Sequence of chain 10.B:
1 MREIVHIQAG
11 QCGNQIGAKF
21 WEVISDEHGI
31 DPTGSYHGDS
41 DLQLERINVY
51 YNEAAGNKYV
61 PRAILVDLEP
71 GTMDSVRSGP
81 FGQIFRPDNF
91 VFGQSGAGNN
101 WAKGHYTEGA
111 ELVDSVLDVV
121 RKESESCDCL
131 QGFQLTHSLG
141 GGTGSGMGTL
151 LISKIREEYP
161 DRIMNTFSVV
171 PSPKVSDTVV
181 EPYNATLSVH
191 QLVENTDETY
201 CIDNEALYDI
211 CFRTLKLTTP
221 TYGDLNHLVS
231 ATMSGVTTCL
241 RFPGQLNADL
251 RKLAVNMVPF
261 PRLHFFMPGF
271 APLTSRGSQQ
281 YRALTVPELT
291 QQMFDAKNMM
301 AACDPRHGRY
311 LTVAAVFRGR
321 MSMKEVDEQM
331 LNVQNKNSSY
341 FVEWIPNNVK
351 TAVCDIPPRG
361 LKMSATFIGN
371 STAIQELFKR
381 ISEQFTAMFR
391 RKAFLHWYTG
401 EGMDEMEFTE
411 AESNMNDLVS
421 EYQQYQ

Sequence of chain 8.B:
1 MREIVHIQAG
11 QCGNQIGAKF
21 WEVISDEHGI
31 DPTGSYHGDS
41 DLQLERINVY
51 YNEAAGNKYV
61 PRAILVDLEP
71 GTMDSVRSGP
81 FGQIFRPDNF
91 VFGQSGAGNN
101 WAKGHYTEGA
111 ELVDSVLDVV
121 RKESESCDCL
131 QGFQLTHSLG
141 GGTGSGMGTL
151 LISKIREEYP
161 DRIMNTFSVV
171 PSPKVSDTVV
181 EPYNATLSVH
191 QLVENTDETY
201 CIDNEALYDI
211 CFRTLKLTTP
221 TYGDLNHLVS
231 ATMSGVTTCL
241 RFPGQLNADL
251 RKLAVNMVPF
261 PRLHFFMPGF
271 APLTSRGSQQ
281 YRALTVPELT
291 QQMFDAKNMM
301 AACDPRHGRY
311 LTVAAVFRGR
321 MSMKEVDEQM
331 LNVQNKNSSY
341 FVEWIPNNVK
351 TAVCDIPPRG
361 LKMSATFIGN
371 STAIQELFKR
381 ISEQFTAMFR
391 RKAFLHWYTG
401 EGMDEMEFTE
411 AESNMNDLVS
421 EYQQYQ

A protein and the small-molecule ligand that binds it are described below.
Small molecule (SMILES): CC[C@H](/C=C(/C)[C@@H]1C[C@@H](OC)C[C@H](O)C(C)(C)[C@@]2(O)O[C@@H](C[C@@H](OC)[C@H](O)C(=O)O1)C[C@@H](OC)[C@H]2O)CO

Binding-site contacts:
Ligand atom C25 contacts residue ARG306 of chain 8.B at 3.5 Å.
Ligand atom C24 contacts residue PHE294 of chain 8.B at 3.2 Å (hydrophobic).
Ligand atom C4 contacts residue LYS297 of chain 8.B at 2.9 Å.
Ligand atom O1 contacts residue ALA296 of chain 8.B at 3.0 Å (h-bond).
Ligand atom C5 contacts residue ASP295 of chain 8.B at 3.0 Å.
Ligand atom O91 contacts residue ASP295 of chain 8.B at 2.6 Å (salt-bridge).
Ligand atom C6 contacts residue ASP118 of chain 10.B at 3.6 Å.
Ligand atom C1 contacts residue ASP295 of chain 8.B at 2.5 Å.
Ligand atom O2 contacts residue LYS297 of chain 8.B at 3.5 Å (salt-bridge).
Ligand atom O15 contacts residue ASP295 of chain 8.B at 3.6 Å.
Ligand atom C5 contacts residue LYS297 of chain 8.B at 2.7 Å.
Ligand atom C26 contacts residue TYR310 of chain 8.B at 3.8 Å (hydrophobic).
Ligand atom O24 contacts residue PHE294 of chain 8.B at 2.5 Å (h-bond).
Ligand atom C4 contacts residue ARG306 of chain 8.B at 3.2 Å.
Ligand atom C6 contacts residue LYS297 of chain 8.B at 2.4 Å.
Ligand atom O24 contacts residue TYR310 of chain 8.B at 3.2 Å (h-bond).
Ligand atom C23 contacts residue PHE294 of chain 8.B at 3.5 Å (hydrophobic).
Ligand atom O1 contacts residue PHE294 of chain 8.B at 3.5 Å (h-bond).
Ligand atom C26 contacts residue PHE294 of chain 8.B at 3.8 Å (hydrophobic).
Ligand atom C2 contacts residue ARG306 of chain 8.B at 3.5 Å.
Ligand atom C3 contacts residue ARG306 of chain 8.B at 3.0 Å.
Ligand atom O9 contacts residue ASP295 of chain 8.B at 3.5 Å (salt-bridge).
Ligand atom C3 contacts residue ASP295 of chain 8.B at 3.3 Å.
Ligand atom O8 contacts residue ASP118 of chain 10.B at 2.9 Å (salt-bridge).
Ligand atom C4 contacts residue ASP295 of chain 8.B at 3.7 Å.
Ligand atom O7 contacts residue ASP118 of chain 10.B at 3.6 Å.
Ligand atom C2 contacts residue ASP295 of chain 8.B at 1.9 Å.
Ligand atom C24 contacts residue TYR310 of chain 8.B at 3.8 Å (hydrophobic).
Ligand atom C7 contacts residue LYS297 of chain 8.B at 3.3 Å.
Ligand atom C16 contacts residue ARG306 of chain 8.B at 2.6 Å.
Ligand atom C9 contacts residue ASP295 of chain 8.B at 3.6 Å.
Ligand atom C7 contacts residue ASP295 of chain 8.B at 3.6 Å.
Ligand atom O3 contacts residue ARG306 of chain 8.B at 2.1 Å (salt-bridge).
Ligand atom O2 contacts residue ASP295 of chain 8.B at 1.6 Å (salt-bridge).
Ligand atom C6 contacts residue ASP295 of chain 8.B at 3.7 Å.
Ligand atom O2 contacts residue ARG306 of chain 8.B at 3.0 Å (salt-bridge).
Ligand atom C27 contacts residue PHE341 of chain 8.B at 3.5 Å (hydrophobic).
Ligand atom O1 contacts residue ASP295 of chain 8.B at 2.7 Å (salt-bridge).
Ligand atom C17 contacts residue LYS122 of chain 10.B at 3.6 Å.
Ligand atom O2 contacts residue ALA296 of chain 8.B at 3.5 Å (h-bond).